Sequence of chain 1.E:
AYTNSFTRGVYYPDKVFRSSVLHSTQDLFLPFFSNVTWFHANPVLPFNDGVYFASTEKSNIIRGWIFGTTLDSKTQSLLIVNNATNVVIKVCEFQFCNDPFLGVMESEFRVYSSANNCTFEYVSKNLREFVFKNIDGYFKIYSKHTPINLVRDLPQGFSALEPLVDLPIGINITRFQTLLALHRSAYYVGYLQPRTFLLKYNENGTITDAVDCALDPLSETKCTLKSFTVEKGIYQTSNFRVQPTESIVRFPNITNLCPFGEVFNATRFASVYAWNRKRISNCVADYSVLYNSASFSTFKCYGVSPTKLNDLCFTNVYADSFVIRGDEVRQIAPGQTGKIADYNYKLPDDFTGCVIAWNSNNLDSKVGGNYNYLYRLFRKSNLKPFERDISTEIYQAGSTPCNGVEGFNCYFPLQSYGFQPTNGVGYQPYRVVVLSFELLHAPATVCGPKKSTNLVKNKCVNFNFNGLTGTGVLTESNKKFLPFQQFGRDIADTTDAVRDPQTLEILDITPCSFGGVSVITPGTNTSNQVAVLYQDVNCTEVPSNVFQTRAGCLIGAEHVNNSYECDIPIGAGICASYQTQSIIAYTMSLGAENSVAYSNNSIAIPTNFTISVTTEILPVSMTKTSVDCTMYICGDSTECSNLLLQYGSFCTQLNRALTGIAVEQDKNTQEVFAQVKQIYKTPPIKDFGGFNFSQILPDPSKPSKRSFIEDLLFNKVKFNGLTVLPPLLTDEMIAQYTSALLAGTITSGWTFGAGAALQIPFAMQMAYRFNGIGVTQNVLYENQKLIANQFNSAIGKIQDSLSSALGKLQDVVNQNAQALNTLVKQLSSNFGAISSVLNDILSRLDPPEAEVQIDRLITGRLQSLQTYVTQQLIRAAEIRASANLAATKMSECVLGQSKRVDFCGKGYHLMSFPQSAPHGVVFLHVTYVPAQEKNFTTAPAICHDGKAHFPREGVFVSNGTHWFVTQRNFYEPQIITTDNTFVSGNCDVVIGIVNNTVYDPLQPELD

Binding-site contacts:
Ligand atom N2 contacts residue GLN580 of chain 1.E at 3.7 Å.
Ligand atom C8 contacts residue LEU582 of chain 1.E at 4.2 Å (hydrophobic).
Ligand atom N2 contacts residue ASN331 of chain 1.E at 2.9 Å (h-bond).
Ligand atom C1 contacts residue ASN331 of chain 1.E at 1.4 Å.
Ligand atom C2 contacts residue ASN331 of chain 1.E at 2.6 Å.
Ligand atom C4 contacts residue ASN331 of chain 1.E at 4.2 Å.
Ligand atom C3 contacts residue ASN331 of chain 1.E at 3.7 Å.
Ligand atom C7 contacts residue GLN580 of chain 1.E at 4.2 Å.
Ligand atom O5 contacts residue ASN331 of chain 1.E at 2.4 Å (h-bond).
Ligand atom C8 contacts residue GLN580 of chain 1.E at 3.9 Å.
Ligand atom C5 contacts residue ASN331 of chain 1.E at 3.6 Å.
Ligand atom C7 contacts residue ASN331 of chain 1.E at 4.1 Å.

The protein below binds the small molecule below.
Small molecule (SMILES): CC(=O)N[C@H]1[C@H](O[C@H]2[C@H](O)[C@@H](NC(C)=O)CO[C@@H]2CO)O[C@H](CO)[C@@H](O)[C@@H]1O